Sequence of chain 6.C:
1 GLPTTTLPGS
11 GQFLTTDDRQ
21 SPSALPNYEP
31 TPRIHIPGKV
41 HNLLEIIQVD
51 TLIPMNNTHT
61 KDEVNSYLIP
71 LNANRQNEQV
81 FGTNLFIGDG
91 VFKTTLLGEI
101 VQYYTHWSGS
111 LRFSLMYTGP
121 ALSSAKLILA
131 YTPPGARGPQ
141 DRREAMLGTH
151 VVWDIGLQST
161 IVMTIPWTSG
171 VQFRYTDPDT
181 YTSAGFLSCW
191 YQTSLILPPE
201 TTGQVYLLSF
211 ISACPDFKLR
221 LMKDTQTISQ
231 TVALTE

Binding-site contacts:
Ligand atom O1 contacts residue TYR152 of chain 6.A at 4.0 Å.
Ligand atom C5 contacts residue PHE186 of chain 6.A at 3.7 Å (hydrophobic).
Ligand atom C31 contacts residue PRO174 of chain 6.A at 3.4 Å (hydrophobic).
Ligand atom C2B contacts residue MET221 of chain 6.A at 3.6 Å (hydrophobic).
Ligand atom C5C contacts residue ILE104 of chain 6.A at 4.0 Å (hydrophobic).
Ligand atom C4A contacts residue ASN198 of chain 6.A at 4.0 Å.
Ligand atom C5C contacts residue TYR128 of chain 6.A at 3.6 Å (hydrophobic).
Ligand atom C7C contacts residue TYR128 of chain 6.A at 3.7 Å (hydrophobic).
Ligand atom N3A contacts residue ASN219 of chain 6.A at 3.8 Å.
Ligand atom C1C contacts residue MET224 of chain 6.A at 3.4 Å (hydrophobic).
Ligand atom O1 contacts residue PHE186 of chain 6.A at 3.7 Å.
Ligand atom O1B contacts residue MET221 of chain 6.A at 3.7 Å.
Ligand atom C6C contacts residue VAL191 of chain 6.A at 3.5 Å (hydrophobic).
Ligand atom C3C contacts residue VAL188 of chain 6.A at 3.2 Å (hydrophobic).
Ligand atom C1B contacts residue MET221 of chain 6.A at 3.7 Å (hydrophobic).
Ligand atom C31 contacts residue ALA150 of chain 6.A at 3.8 Å (hydrophobic).
Ligand atom O1 contacts residue ALA24 of chain 6.C at 3.6 Å.
Ligand atom C31 contacts residue SER175 of chain 6.A at 3.6 Å.
Ligand atom C31 contacts residue VAL176 of chain 6.A at 3.3 Å (hydrophobic).
Ligand atom C2C contacts residue VAL188 of chain 6.A at 3.4 Å (hydrophobic).
Ligand atom N2 contacts residue PHE186 of chain 6.A at 3.9 Å.
Ligand atom CM2 contacts residue LEU116 of chain 6.A at 3.6 Å (hydrophobic).
Ligand atom C5 contacts residue TYR152 of chain 6.A at 3.8 Å (hydrophobic).
Ligand atom C4C contacts residue VAL188 of chain 6.A at 3.9 Å (hydrophobic).
Ligand atom C5B contacts residue TYR197 of chain 6.A at 3.7 Å (hydrophobic).
Ligand atom C5B contacts residue LEU106 of chain 6.A at 4.0 Å (hydrophobic).
Ligand atom C4A contacts residue ASN219 of chain 6.A at 3.9 Å.
Ligand atom C6B contacts residue TYR197 of chain 6.A at 3.5 Å (hydrophobic).
Ligand atom C3 contacts residue PHE186 of chain 6.A at 3.8 Å (hydrophobic).
Ligand atom C4A contacts residue ILE215 of chain 6.A at 3.9 Å (hydrophobic).
Ligand atom C4 contacts residue PHE186 of chain 6.A at 3.5 Å (hydrophobic).
Ligand atom C3 contacts residue PRO174 of chain 6.A at 3.8 Å (hydrophobic).
Ligand atom N2 contacts residue PRO174 of chain 6.A at 3.9 Å.
Ligand atom C4 contacts residue TYR152 of chain 6.A at 3.9 Å (hydrophobic).
Ligand atom C4 contacts residue MET224 of chain 6.A at 4.0 Å (hydrophobic).
Ligand atom C2C contacts residue TYR152 of chain 6.A at 4.0 Å (hydrophobic).
Ligand atom C5 contacts residue MET224 of chain 6.A at 4.0 Å (hydrophobic).
Ligand atom O1 contacts residue VAL188 of chain 6.A at 3.8 Å.
Ligand atom C5A contacts residue CYS199 of chain 6.A at 3.9 Å (hydrophobic).
Ligand atom N2 contacts residue ALA24 of chain 6.C at 3.3 Å.

A protein and the small-molecule ligand that binds it are described below.
Small molecule (SMILES): CC[C@H]1COC(c2ccc(OCCCCCCCc3cc(C)no3)cc2)=N1

Sequence of chain 6.A:
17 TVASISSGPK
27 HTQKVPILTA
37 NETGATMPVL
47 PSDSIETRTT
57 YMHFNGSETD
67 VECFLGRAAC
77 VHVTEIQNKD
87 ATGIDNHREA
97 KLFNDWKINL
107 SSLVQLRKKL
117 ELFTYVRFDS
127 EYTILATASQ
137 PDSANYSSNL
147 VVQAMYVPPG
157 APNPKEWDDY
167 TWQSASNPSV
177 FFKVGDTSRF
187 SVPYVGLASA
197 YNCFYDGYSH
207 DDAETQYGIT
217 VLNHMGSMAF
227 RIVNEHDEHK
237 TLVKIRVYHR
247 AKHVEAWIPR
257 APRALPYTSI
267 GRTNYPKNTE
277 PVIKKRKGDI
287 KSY